Binding-site contacts:
Ligand atom C4 contacts residue ASN61 of chain 1.B at 4.2 Å.
Ligand atom C5 contacts residue ASN61 of chain 1.B at 3.6 Å.
Ligand atom C1 contacts residue ASN61 of chain 1.B at 1.4 Å.
Ligand atom C6 contacts residue TYR28 of chain 1.B at 4.2 Å (hydrophobic).
Ligand atom O6 contacts residue TYR28 of chain 1.B at 3.6 Å.
Ligand atom O5 contacts residue ASN61 of chain 1.B at 2.3 Å (h-bond).
Ligand atom C3 contacts residue ASN61 of chain 1.B at 3.8 Å.
Ligand atom O5 contacts residue TYR28 of chain 1.B at 3.8 Å.
Ligand atom C8 contacts residue ASN61 of chain 1.B at 4.3 Å.
Ligand atom C7 contacts residue ASN61 of chain 1.B at 3.0 Å.
Ligand atom O7 contacts residue ASN61 of chain 1.B at 2.7 Å (h-bond).
Ligand atom C2 contacts residue ASN61 of chain 1.B at 2.4 Å.
Ligand atom N2 contacts residue ASN61 of chain 1.B at 2.9 Å (h-bond).

Sequence of chain 1.B:
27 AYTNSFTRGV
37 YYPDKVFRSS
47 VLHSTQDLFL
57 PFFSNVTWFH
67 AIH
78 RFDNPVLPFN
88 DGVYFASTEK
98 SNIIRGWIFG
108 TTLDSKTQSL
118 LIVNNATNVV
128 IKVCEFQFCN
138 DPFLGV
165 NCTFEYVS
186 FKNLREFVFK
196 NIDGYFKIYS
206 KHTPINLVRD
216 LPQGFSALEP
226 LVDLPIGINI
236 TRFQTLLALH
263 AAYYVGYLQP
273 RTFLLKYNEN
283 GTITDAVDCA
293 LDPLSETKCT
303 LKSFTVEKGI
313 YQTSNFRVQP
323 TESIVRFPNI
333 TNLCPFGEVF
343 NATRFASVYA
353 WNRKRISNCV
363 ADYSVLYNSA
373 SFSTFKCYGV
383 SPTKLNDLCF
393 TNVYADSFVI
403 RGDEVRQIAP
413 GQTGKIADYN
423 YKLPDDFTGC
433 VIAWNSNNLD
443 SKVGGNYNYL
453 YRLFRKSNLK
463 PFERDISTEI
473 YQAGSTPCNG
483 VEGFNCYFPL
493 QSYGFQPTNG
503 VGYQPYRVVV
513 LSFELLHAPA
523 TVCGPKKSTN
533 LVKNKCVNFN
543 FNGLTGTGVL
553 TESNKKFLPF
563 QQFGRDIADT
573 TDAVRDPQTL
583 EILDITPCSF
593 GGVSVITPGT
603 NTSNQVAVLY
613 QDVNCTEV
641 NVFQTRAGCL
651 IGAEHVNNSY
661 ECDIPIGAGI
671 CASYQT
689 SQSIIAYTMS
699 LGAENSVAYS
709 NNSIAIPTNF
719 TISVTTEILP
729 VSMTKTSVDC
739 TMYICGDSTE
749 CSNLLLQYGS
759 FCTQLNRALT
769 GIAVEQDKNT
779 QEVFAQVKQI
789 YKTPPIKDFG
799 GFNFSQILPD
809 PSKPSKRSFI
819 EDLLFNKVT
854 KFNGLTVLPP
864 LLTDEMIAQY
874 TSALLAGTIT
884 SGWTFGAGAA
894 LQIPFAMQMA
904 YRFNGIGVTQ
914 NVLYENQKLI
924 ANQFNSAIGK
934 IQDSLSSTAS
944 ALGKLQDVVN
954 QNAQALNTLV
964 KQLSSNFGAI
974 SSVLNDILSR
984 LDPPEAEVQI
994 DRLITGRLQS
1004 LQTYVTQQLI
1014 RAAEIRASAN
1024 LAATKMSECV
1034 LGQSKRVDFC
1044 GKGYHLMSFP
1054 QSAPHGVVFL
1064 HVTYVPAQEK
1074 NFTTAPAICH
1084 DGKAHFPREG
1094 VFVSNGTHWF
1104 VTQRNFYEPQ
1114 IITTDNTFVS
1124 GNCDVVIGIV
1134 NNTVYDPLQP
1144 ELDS

This protein binds this small molecule.
Small molecule (SMILES): CC(=O)N[C@@H]1[C@@H](O)[C@H](O)[C@@H](CO)O[C@H]1O